The small molecule below binds the protein below.
Small molecule (SMILES): O=C(O)[C@H]1NCCc2c(O)noc21

Sequence of chain 1.C:
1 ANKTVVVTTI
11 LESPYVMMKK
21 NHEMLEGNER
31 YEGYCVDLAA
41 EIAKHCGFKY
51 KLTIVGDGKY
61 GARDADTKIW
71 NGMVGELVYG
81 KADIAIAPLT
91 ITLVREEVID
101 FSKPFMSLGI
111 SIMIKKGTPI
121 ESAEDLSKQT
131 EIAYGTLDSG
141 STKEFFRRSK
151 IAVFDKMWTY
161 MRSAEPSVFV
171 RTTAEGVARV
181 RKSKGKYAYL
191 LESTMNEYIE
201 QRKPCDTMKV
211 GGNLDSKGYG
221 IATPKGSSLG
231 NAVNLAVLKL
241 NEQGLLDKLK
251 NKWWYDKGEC

Binding-site contacts:
Ligand atom O3 contacts residue LEU89 of chain 1.C at 3.5 Å.
Ligand atom C4 contacts residue GLU192 of chain 1.C at 3.4 Å.
Ligand atom C1 contacts residue LEU137 of chain 1.C at 3.5 Å (hydrophobic).
Ligand atom O3 contacts residue ARG95 of chain 1.C at 2.9 Å (salt-bridge).
Ligand atom C2 contacts residue LEU137 of chain 1.C at 4.0 Å (hydrophobic).
Ligand atom C5 contacts residue SER141 of chain 1.C at 3.5 Å.
Ligand atom O2 contacts residue GLY140 of chain 1.C at 3.4 Å.
Ligand atom C5 contacts residue GLU192 of chain 1.C at 3.2 Å.
Ligand atom C6 contacts residue SER141 of chain 1.C at 3.5 Å.
Ligand atom C4 contacts residue TYR60 of chain 1.C at 3.2 Å (hydrophobic).
Ligand atom C5 contacts residue THR90 of chain 1.C at 3.1 Å.
Ligand atom C7 contacts residue TYR60 of chain 1.C at 3.8 Å (hydrophobic).
Ligand atom C3 contacts residue GLU192 of chain 1.C at 3.1 Å.
Ligand atom C4 contacts residue MET195 of chain 1.C at 3.8 Å (hydrophobic).
Ligand atom C2 contacts residue GLU192 of chain 1.C at 3.5 Å.
Ligand atom C7 contacts residue SER141 of chain 1.C at 3.8 Å.
Ligand atom O3 contacts residue PRO88 of chain 1.C at 3.6 Å.
Ligand atom O1 contacts residue SER141 of chain 1.C at 3.0 Å (h-bond).
Ligand atom O1 contacts residue GLU192 of chain 1.C at 3.9 Å.
Ligand atom N2 contacts residue PRO88 of chain 1.C at 2.9 Å (h-bond).
Ligand atom C3 contacts residue TYR60 of chain 1.C at 4.0 Å (hydrophobic).
Ligand atom O1 contacts residue GLY140 of chain 1.C at 3.8 Å.
Ligand atom C3 contacts residue MET195 of chain 1.C at 3.6 Å (hydrophobic).
Ligand atom O4 contacts residue LEU137 of chain 1.C at 3.4 Å.
Ligand atom N2 contacts residue THR90 of chain 1.C at 3.2 Å (h-bond).
Ligand atom C7 contacts residue ARG95 of chain 1.C at 3.4 Å.
Ligand atom O1 contacts residue THR142 of chain 1.C at 3.0 Å (h-bond).
Ligand atom C7 contacts residue THR90 of chain 1.C at 3.7 Å.
Ligand atom O3 contacts residue TYR60 of chain 1.C at 3.5 Å.
Ligand atom C6 contacts residue GLU192 of chain 1.C at 3.4 Å.
Ligand atom O2 contacts residue ARG95 of chain 1.C at 2.9 Å (salt-bridge).
Ligand atom O2 contacts residue SER141 of chain 1.C at 3.1 Å (h-bond).
Ligand atom C1 contacts residue THR142 of chain 1.C at 3.6 Å.
Ligand atom N2 contacts residue TYR219 of chain 1.C at 3.8 Å.
Ligand atom O3 contacts residue THR90 of chain 1.C at 2.9 Å (h-bond).
Ligand atom N1 contacts residue SER141 of chain 1.C at 4.0 Å.
Ligand atom C4 contacts residue PRO88 of chain 1.C at 3.3 Å (hydrophobic).
Ligand atom N1 contacts residue THR142 of chain 1.C at 2.8 Å (h-bond).
Ligand atom N2 contacts residue GLU192 of chain 1.C at 2.9 Å (salt-bridge).
Ligand atom O2 contacts residue TYR60 of chain 1.C at 3.6 Å.